The small molecule below binds the protein below.
Small molecule (SMILES): C=CC[C@H](N)C(=O)O

Binding-site contacts:
Ligand atom CA contacts residue TYR133 of chain 1.B at 2.7 Å (hydrophobic).
Ligand atom C1A contacts residue TYR78 of chain 1.A at 4.3 Å (hydrophobic).
Ligand atom C1E contacts residue TYR78 of chain 1.A at 4.1 Å (hydrophobic).
Ligand atom CA contacts residue LYS230 of chain 1.B at 4.4 Å.
Ligand atom N contacts residue SER360 of chain 1.B at 4.0 Å.
Ligand atom C1E contacts residue TYR133 of chain 1.B at 2.5 Å (hydrophobic).
Ligand atom OXT contacts residue SER360 of chain 1.B at 2.8 Å (h-bond).
Ligand atom CA contacts residue PLP1 of chain 1.F at 4.3 Å.
Ligand atom C1E contacts residue ARG80 of chain 1.A at 3.9 Å.
Ligand atom N contacts residue PLP1 of chain 1.F at 3.1 Å.
Ligand atom CB contacts residue PLP1 of chain 1.F at 4.5 Å.
Ligand atom O contacts residue ASN180 of chain 1.B at 3.4 Å (h-bond).
Ligand atom CB contacts residue TYR133 of chain 1.B at 1.4 Å (hydrophobic).
Ligand atom C1E contacts residue GLU359 of chain 1.B at 3.5 Å.
Ligand atom OXT contacts residue GLU359 of chain 1.B at 3.5 Å.
Ligand atom CB contacts residue ARG80 of chain 1.A at 3.7 Å.
Ligand atom C contacts residue TYR133 of chain 1.B at 3.6 Å (hydrophobic).
Ligand atom N contacts residue LYS230 of chain 1.B at 3.0 Å (salt-bridge).
Ligand atom C1A contacts residue TYR133 of chain 1.B at 2.8 Å (hydrophobic).
Ligand atom N contacts residue TYR78 of chain 1.A at 3.8 Å.
Ligand atom N contacts residue TYR133 of chain 1.B at 3.1 Å (h-bond).
Ligand atom OXT contacts residue ARG395 of chain 1.B at 2.8 Å (salt-bridge).
Ligand atom CA contacts residue TYR78 of chain 1.A at 4.3 Å (hydrophobic).
Ligand atom C1A contacts residue GLU359 of chain 1.B at 4.0 Å.
Ligand atom C contacts residue GLU359 of chain 1.B at 4.4 Å.
Ligand atom CA contacts residue SER360 of chain 1.B at 4.0 Å.
Ligand atom O contacts residue ARG395 of chain 1.B at 3.0 Å (salt-bridge).
Ligand atom C1A contacts residue ARG80 of chain 1.A at 3.5 Å.
Ligand atom C contacts residue SER360 of chain 1.B at 3.7 Å.
Ligand atom O contacts residue TYR133 of chain 1.B at 3.0 Å.
Ligand atom C contacts residue ARG395 of chain 1.B at 3.4 Å.

Sequence of chain 1.B:
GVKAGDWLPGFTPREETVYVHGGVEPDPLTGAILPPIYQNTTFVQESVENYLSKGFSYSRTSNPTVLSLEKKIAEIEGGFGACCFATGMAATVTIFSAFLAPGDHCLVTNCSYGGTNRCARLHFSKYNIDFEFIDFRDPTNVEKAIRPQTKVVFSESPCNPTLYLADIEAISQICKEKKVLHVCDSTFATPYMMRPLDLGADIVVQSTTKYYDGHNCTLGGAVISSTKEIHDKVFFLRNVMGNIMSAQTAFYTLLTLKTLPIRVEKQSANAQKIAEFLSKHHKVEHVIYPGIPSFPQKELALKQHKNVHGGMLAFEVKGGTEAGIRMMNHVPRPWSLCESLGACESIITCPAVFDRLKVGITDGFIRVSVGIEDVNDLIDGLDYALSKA

Sequence of chain 1.A:
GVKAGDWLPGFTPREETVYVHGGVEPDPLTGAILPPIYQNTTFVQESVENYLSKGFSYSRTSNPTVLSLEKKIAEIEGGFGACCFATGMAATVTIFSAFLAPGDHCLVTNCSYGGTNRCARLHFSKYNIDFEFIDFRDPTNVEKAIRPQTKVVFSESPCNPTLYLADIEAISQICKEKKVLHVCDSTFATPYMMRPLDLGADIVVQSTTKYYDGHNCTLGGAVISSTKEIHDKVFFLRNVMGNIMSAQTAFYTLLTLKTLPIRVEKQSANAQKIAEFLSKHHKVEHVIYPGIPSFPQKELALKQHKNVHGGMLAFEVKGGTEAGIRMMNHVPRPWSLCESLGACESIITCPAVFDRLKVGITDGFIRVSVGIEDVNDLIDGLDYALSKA